The protein below binds the small molecule below.
Small molecule (SMILES): C=CC1=C(C)C(Cc2[nH]c(Cc3[nH]c(CC4=NC(=O)[C@H](C)[C@H]4C=C)c(C)c3CCC(=O)O)c(CCC(=O)O)c2C)=NC1=O

Binding-site contacts:
Ligand atom CBA contacts residue SER89 of chain 1.A at 3.3 Å.
Ligand atom CMB contacts residue ASP48 of chain 1.A at 3.6 Å.
Ligand atom OB contacts residue SER100 of chain 1.A at 3.5 Å (h-bond).
Ligand atom C2D contacts residue SER77 of chain 1.B at 3.2 Å.
Ligand atom CAB contacts residue CYS52 of chain 1.A at 1.6 Å (hydrophobic).
Ligand atom CBB contacts residue MET97 of chain 1.A at 3.5 Å (hydrophobic).
Ligand atom CGA contacts residue SER89 of chain 1.A at 3.2 Å.
Ligand atom C3B contacts residue CYS52 of chain 1.A at 2.2 Å (hydrophobic).
Ligand atom C1D contacts residue ASP55 of chain 1.A at 3.5 Å.
Ligand atom CMC contacts residue PHE65 of chain 1.B at 3.4 Å (hydrophobic).
Ligand atom O1D contacts residue ARG54 of chain 1.A at 2.7 Å (salt-bridge).
Ligand atom NA contacts residue ASP55 of chain 1.A at 3.0 Å (salt-bridge).
Ligand atom CMD contacts residue SER77 of chain 1.B at 3.1 Å.
Ligand atom O2A contacts residue ARG47 of chain 1.A at 2.9 Å (salt-bridge).
Ligand atom ND contacts residue ASP55 of chain 1.A at 2.7 Å (salt-bridge).
Ligand atom C1C contacts residue SER77 of chain 1.B at 3.6 Å.
Ligand atom C2C contacts residue SER82 of chain 1.A at 3.6 Å.
Ligand atom OC contacts residue SER77 of chain 1.B at 3.5 Å.
Ligand atom C1C contacts residue TRP58 of chain 1.A at 3.6 Å (hydrophobic).
Ligand atom CBB contacts residue CYS52 of chain 1.A at 2.9 Å (hydrophobic).
Ligand atom NC contacts residue SER77 of chain 1.B at 3.0 Å (h-bond).
Ligand atom O1A contacts residue SER89 of chain 1.A at 2.7 Å (h-bond).
Ligand atom CAC contacts residue SER82 of chain 1.A at 3.5 Å.
Ligand atom CHB contacts residue ASP55 of chain 1.A at 3.1 Å.
Ligand atom C3B contacts residue MET97 of chain 1.A at 3.6 Å (hydrophobic).
Ligand atom ND contacts residue MET86 of chain 1.A at 3.4 Å.
Ligand atom OC contacts residue PRO74 of chain 1.B at 3.6 Å (h-bond).
Ligand atom C4A contacts residue ASP55 of chain 1.A at 3.6 Å.
Ligand atom C3C contacts residue TRP58 of chain 1.A at 3.6 Å (hydrophobic).
Ligand atom CHD contacts residue ASP55 of chain 1.A at 3.4 Å.
Ligand atom CBC contacts residue PHE59 of chain 1.A at 3.5 Å (hydrophobic).
Ligand atom ND contacts residue ARG54 of chain 1.A at 3.4 Å (salt-bridge).
Ligand atom C4B contacts residue CYS52 of chain 1.A at 3.0 Å (hydrophobic).
Ligand atom OB contacts residue CYS52 of chain 1.A at 3.2 Å (h-bond).
Ligand atom C4D contacts residue ARG54 of chain 1.A at 3.6 Å.
Ligand atom C2B contacts residue CYS52 of chain 1.A at 3.3 Å (hydrophobic).
Ligand atom O1D contacts residue SER77 of chain 1.B at 3.1 Å (h-bond).
Ligand atom CMC contacts residue TRP58 of chain 1.A at 3.5 Å (hydrophobic).
Ligand atom OC contacts residue ILE78 of chain 1.B at 3.3 Å.
Ligand atom CBD contacts residue SER77 of chain 1.B at 3.5 Å.

Sequence of chain 1.A:
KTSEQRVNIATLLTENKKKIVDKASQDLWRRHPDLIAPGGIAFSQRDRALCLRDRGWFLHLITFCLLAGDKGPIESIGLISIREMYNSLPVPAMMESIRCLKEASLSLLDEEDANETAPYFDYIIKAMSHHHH

Sequence of chain 1.B:
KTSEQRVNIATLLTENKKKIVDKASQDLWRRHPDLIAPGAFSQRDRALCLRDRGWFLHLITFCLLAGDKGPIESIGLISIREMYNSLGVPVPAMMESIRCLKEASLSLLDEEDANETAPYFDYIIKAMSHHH